A small-molecule ligand and the protein it binds are described below.
Small molecule (SMILES): CC(=O)N[C@H]1[C@H](O[C@H]2[C@H](O)[C@@H](NC(C)=O)CO[C@@H]2CO)O[C@H](CO)[C@@H](O[C@@H]2O[C@H](CO)[C@@H](O)[C@H](O)[C@@H]2O)[C@@H]1O

Binding-site contacts:
Ligand atom C2 contacts residue ASN308 of chain 2.D at 2.4 Å.
Ligand atom N2 contacts residue THR368 of chain 2.D at 3.4 Å (h-bond).
Ligand atom C8 contacts residue ASN308 of chain 2.D at 3.8 Å.
Ligand atom C5 contacts residue SER369 of chain 2.D at 3.4 Å.
Ligand atom O7 contacts residue LYS304 of chain 2.D at 3.3 Å.
Ligand atom C5 contacts residue THR368 of chain 2.D at 4.2 Å.
Ligand atom C6 contacts residue THR368 of chain 2.D at 3.2 Å.
Ligand atom C4 contacts residue SER369 of chain 2.D at 4.4 Å.
Ligand atom C4 contacts residue ASN308 of chain 2.D at 4.2 Å.
Ligand atom N2 contacts residue ASN308 of chain 2.D at 2.8 Å (h-bond).
Ligand atom C1 contacts residue SER369 of chain 2.D at 4.3 Å.
Ligand atom C7 contacts residue ASN308 of chain 2.D at 3.5 Å.
Ligand atom C3 contacts residue ASN308 of chain 2.D at 3.8 Å.
Ligand atom N2 contacts residue LYS304 of chain 2.D at 4.5 Å.
Ligand atom C1 contacts residue ASN308 of chain 2.D at 1.4 Å.
Ligand atom O5 contacts residue SER369 of chain 2.D at 4.1 Å.
Ligand atom C7 contacts residue THR368 of chain 2.D at 3.8 Å.
Ligand atom O4 contacts residue THR368 of chain 2.D at 4.2 Å.
Ligand atom C6 contacts residue SER369 of chain 2.D at 3.9 Å.
Ligand atom O7 contacts residue SER378 of chain 2.D at 3.3 Å (h-bond).
Ligand atom C8 contacts residue THR368 of chain 2.D at 3.4 Å.
Ligand atom O4 contacts residue SER369 of chain 2.D at 4.5 Å.
Ligand atom C5 contacts residue ASN308 of chain 2.D at 3.7 Å.
Ligand atom O6 contacts residue THR368 of chain 2.D at 4.0 Å.
Ligand atom O7 contacts residue ASN308 of chain 2.D at 4.3 Å.
Ligand atom O5 contacts residue ASN308 of chain 2.D at 2.4 Å (h-bond).
Ligand atom C2 contacts residue THR368 of chain 2.D at 4.4 Å.
Ligand atom C7 contacts residue LYS304 of chain 2.D at 4.3 Å.
Ligand atom C8 contacts residue SER378 of chain 2.D at 4.5 Å.
Ligand atom C7 contacts residue SER378 of chain 2.D at 4.2 Å.

Sequence of chain 2.D:
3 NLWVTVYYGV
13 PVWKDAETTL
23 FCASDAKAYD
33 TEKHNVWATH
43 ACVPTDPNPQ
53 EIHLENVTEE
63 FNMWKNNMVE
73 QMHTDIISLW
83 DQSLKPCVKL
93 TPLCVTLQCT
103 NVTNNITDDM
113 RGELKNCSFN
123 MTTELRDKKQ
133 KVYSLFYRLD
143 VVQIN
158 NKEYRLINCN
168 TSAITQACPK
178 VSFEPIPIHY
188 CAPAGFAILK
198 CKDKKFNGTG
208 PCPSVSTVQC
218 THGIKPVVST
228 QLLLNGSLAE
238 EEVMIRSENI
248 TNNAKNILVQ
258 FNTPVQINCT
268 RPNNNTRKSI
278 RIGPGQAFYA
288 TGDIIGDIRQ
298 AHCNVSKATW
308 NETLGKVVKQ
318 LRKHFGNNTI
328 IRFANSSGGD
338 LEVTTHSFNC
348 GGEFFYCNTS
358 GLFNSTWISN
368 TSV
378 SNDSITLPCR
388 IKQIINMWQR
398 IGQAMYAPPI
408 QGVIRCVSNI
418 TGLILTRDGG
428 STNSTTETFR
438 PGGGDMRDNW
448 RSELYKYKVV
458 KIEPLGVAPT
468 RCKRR